The protein below binds the small molecule below.
Small molecule (SMILES): CC(=O)N[C@H]1[C@H](O[C@H]2[C@H](O)[C@@H](NC(C)=O)CO[C@@H]2CO)O[C@H](CO)[C@@H](O)[C@@H]1O

Binding-site contacts:
Ligand atom O7 contacts residue GLY337 of chain 1.C at 3.8 Å.
Ligand atom C3 contacts residue ASN341 of chain 1.C at 3.8 Å.
Ligand atom O5 contacts residue ASN341 of chain 1.C at 2.4 Å (h-bond).
Ligand atom C7 contacts residue ASN341 of chain 1.C at 4.0 Å.
Ligand atom C7 contacts residue PHE336 of chain 1.C at 4.4 Å (hydrophobic).
Ligand atom C8 contacts residue GLY337 of chain 1.C at 3.6 Å.
Ligand atom C8 contacts residue PHE340 of chain 1.C at 3.9 Å (hydrophobic).
Ligand atom N2 contacts residue GLY337 of chain 1.C at 4.1 Å.
Ligand atom C2 contacts residue ASN341 of chain 1.C at 2.5 Å.
Ligand atom N2 contacts residue ASN341 of chain 1.C at 2.9 Å (h-bond).
Ligand atom C4 contacts residue ASN341 of chain 1.C at 4.2 Å.
Ligand atom C5 contacts residue ASN341 of chain 1.C at 3.6 Å.
Ligand atom C1 contacts residue ASN341 of chain 1.C at 1.4 Å.
Ligand atom C7 contacts residue GLY337 of chain 1.C at 3.6 Å.
Ligand atom N2 contacts residue PHE340 of chain 1.C at 4.4 Å.
Ligand atom C8 contacts residue PHE336 of chain 1.C at 3.5 Å (hydrophobic).

Sequence of chain 1.C:
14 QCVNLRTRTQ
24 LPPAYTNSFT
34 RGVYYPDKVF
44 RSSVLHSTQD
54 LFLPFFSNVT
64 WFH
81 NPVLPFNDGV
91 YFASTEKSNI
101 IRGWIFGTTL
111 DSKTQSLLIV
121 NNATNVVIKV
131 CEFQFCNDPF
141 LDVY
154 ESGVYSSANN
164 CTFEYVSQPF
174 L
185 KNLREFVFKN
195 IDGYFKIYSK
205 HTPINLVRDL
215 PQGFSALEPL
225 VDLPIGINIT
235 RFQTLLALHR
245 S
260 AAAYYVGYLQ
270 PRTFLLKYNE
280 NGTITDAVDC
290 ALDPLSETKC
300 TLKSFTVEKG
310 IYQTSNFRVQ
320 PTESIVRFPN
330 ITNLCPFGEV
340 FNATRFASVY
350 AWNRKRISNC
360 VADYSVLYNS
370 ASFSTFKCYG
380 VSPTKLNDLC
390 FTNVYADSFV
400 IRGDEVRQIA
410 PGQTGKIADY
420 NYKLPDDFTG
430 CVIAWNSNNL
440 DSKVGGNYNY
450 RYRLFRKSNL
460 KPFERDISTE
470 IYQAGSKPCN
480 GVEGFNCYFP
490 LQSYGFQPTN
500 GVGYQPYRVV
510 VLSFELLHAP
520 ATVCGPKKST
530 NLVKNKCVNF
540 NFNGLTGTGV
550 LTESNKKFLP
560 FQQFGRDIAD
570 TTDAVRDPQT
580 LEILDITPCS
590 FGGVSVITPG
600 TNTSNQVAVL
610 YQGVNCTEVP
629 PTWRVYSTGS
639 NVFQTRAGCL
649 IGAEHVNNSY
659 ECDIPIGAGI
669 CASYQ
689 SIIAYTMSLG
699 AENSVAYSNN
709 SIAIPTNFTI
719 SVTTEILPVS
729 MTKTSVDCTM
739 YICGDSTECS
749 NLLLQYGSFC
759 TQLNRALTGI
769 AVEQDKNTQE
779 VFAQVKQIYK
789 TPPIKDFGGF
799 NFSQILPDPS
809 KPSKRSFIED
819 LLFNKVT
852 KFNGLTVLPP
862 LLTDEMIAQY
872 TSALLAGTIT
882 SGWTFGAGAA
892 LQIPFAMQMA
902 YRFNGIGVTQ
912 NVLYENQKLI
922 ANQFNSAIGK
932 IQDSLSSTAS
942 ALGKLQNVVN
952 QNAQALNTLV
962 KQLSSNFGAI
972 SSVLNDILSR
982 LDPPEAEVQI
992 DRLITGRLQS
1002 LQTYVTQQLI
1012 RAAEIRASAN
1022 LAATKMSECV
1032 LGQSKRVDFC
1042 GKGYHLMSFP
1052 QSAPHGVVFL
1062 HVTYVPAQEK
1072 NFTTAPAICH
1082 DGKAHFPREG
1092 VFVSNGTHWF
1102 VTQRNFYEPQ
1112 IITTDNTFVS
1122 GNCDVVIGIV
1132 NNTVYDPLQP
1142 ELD